Sequence of chain 1.B:
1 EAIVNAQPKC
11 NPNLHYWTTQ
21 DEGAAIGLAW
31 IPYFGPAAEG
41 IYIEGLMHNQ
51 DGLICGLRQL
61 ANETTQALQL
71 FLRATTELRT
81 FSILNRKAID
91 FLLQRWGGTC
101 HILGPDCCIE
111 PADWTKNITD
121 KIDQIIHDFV

Sequence of chain 1.A:
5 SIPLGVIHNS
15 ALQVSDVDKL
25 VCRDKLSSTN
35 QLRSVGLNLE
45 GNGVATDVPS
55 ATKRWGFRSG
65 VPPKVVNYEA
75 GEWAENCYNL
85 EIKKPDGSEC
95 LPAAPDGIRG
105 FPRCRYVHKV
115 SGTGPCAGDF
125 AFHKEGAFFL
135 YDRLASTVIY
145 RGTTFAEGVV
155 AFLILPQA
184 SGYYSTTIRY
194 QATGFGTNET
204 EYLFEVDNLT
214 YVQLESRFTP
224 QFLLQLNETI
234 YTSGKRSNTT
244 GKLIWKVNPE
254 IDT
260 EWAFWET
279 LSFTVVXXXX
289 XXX

Sequence of chain 3.B:
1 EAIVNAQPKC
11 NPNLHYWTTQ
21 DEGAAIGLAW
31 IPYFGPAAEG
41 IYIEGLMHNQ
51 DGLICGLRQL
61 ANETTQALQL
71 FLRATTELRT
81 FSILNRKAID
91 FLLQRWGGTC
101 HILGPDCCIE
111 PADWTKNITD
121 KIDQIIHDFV

The small molecule below binds the protein below.
Small molecule (SMILES): CC(=O)N[C@H]1[C@H](O[C@H]2[C@H](O)[C@@H](NC(C)=O)CO[C@@H]2CO)O[C@H](CO)[C@@H](O[C@@H]2O[C@H](CO[C@H]3O[C@H](CO)[C@@H](O)[C@H](O)[C@@H]3O)[C@@H](O)[C@H](O)[C@@H]2O)[C@@H]1O

Binding-site contacts:
Ligand atom C8 contacts residue GOL1 of chain 1.J at 3.8 Å.
Ligand atom C8 contacts residue TRP30 of chain 3.B at 4.2 Å (hydrophobic).
Ligand atom C8 contacts residue GLY130 of chain 1.A at 3.9 Å.
Ligand atom C7 contacts residue ASN62 of chain 1.B at 3.6 Å.
Ligand atom O7 contacts residue ASN62 of chain 1.B at 3.9 Å.
Ligand atom C2 contacts residue GOL1 of chain 1.J at 3.6 Å.
Ligand atom O6 contacts residue PRO8 of chain 1.B at 3.5 Å.
Ligand atom N2 contacts residue GOL1 of chain 1.J at 2.9 Å (h-bond).
Ligand atom C4 contacts residue ASN62 of chain 1.B at 4.2 Å.
Ligand atom N2 contacts residue ASN62 of chain 1.B at 2.9 Å (h-bond).
Ligand atom C2 contacts residue ASN62 of chain 1.B at 2.5 Å.
Ligand atom C1 contacts residue GOL1 of chain 1.J at 3.4 Å.
Ligand atom O6 contacts residue ILE31 of chain 3.B at 4.3 Å.
Ligand atom C3 contacts residue ASN62 of chain 1.B at 3.8 Å.
Ligand atom O7 contacts residue LEU43 of chain 1.A at 3.8 Å.
Ligand atom O6 contacts residue ALA6 of chain 1.B at 4.2 Å.
Ligand atom C1 contacts residue GLN7 of chain 1.B at 3.7 Å.
Ligand atom O7 contacts residue ALA131 of chain 1.A at 4.1 Å.
Ligand atom C6 contacts residue GLN7 of chain 1.B at 3.4 Å.
Ligand atom C8 contacts residue THR65 of chain 1.B at 3.6 Å.
Ligand atom C8 contacts residue PRO8 of chain 1.B at 3.9 Å (hydrophobic).
Ligand atom C8 contacts residue ALA131 of chain 1.A at 3.9 Å (hydrophobic).
Ligand atom C1 contacts residue ASN62 of chain 1.B at 1.4 Å.
Ligand atom O7 contacts residue VAL153 of chain 1.A at 4.1 Å.
Ligand atom O6 contacts residue GLN7 of chain 1.B at 2.4 Å (h-bond).
Ligand atom C8 contacts residue VAL153 of chain 1.A at 3.9 Å (hydrophobic).
Ligand atom C5 contacts residue ASN62 of chain 1.B at 3.6 Å.
Ligand atom C3 contacts residue GOL1 of chain 1.J at 3.6 Å.
Ligand atom O5 contacts residue GLN7 of chain 1.B at 2.8 Å (h-bond).
Ligand atom C7 contacts residue GLU129 of chain 1.A at 4.0 Å.
Ligand atom C5 contacts residue GLN7 of chain 1.B at 3.8 Å.
Ligand atom O5 contacts residue ASN62 of chain 1.B at 2.3 Å (h-bond).
Ligand atom C5 contacts residue GLU129 of chain 1.A at 4.1 Å.
Ligand atom O6 contacts residue LEU28 of chain 3.B at 4.2 Å.
Ligand atom C7 contacts residue VAL153 of chain 1.A at 4.2 Å (hydrophobic).
Ligand atom C6 contacts residue ALA6 of chain 1.B at 4.0 Å (hydrophobic).
Ligand atom C8 contacts residue GLU129 of chain 1.A at 3.5 Å.
Ligand atom O6 contacts residue GLU129 of chain 1.A at 4.0 Å.
Ligand atom O3 contacts residue GLU129 of chain 1.A at 4.0 Å.
Ligand atom C7 contacts residue GOL1 of chain 1.J at 3.7 Å.